Binding-site contacts:
Ligand atom C6 contacts residue ASN315 of chain 13.K at 4.5 Å.
Ligand atom N2 contacts residue ASN315 of chain 13.K at 2.8 Å (h-bond).
Ligand atom C5 contacts residue ASN315 of chain 13.K at 3.7 Å.
Ligand atom C7 contacts residue ASN315 of chain 13.K at 3.3 Å.
Ligand atom C3 contacts residue ASN315 of chain 13.K at 3.8 Å.
Ligand atom O7 contacts residue ASN315 of chain 13.K at 4.2 Å.
Ligand atom C2 contacts residue ASN315 of chain 13.K at 2.5 Å.
Ligand atom C8 contacts residue ILE281 of chain 13.K at 4.5 Å (hydrophobic).
Ligand atom O5 contacts residue VAL314 of chain 13.K at 3.8 Å.
Ligand atom C1 contacts residue ASN315 of chain 13.K at 1.4 Å.
Ligand atom C8 contacts residue ASN315 of chain 13.K at 3.5 Å.
Ligand atom O5 contacts residue THR313 of chain 13.K at 4.3 Å.
Ligand atom C6 contacts residue THR313 of chain 13.K at 4.5 Å.
Ligand atom C4 contacts residue ASN315 of chain 13.K at 4.3 Å.
Ligand atom O5 contacts residue ASN315 of chain 13.K at 2.4 Å (h-bond).
Ligand atom C1 contacts residue VAL314 of chain 13.K at 4.4 Å (hydrophobic).

Sequence of chain 13.K:
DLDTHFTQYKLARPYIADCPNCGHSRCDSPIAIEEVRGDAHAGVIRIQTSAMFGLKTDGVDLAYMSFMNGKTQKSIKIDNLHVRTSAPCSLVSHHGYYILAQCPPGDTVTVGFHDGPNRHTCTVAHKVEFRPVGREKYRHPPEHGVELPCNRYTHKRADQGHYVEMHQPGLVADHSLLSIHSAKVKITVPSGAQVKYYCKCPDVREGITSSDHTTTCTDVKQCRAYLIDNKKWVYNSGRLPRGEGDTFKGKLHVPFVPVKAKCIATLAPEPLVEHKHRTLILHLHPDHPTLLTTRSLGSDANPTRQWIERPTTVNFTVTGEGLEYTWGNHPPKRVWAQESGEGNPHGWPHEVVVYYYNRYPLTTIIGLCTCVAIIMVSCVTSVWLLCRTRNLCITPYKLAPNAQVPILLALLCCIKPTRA

A protein and the small-molecule ligand that binds it are described below.
Small molecule (SMILES): CC(=O)N[C@@H]1[C@@H](O)[C@H](O)[C@@H](CO)O[C@H]1O